Sequence of chain 1.B:
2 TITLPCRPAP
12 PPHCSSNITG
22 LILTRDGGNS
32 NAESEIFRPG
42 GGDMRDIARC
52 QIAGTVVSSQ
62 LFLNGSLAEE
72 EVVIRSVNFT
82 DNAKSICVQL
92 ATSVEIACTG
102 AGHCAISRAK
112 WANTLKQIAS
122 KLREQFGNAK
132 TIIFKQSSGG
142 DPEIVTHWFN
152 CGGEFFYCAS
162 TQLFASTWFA

This small molecule binds to this protein.
Small molecule (SMILES): CC(=O)N[C@@H]1[C@@H](O)[C@H](O)[C@@H](CO)O[C@H]1O

Binding-site contacts:
Ligand atom C8 contacts residue ASN18 of chain 1.B at 4.5 Å.
Ligand atom C3 contacts residue GLU96 of chain 1.B at 4.2 Å.
Ligand atom C7 contacts residue SER17 of chain 1.B at 4.3 Å.
Ligand atom C8 contacts residue SER17 of chain 1.B at 3.6 Å.
Ligand atom C2 contacts residue ASN18 of chain 1.B at 2.5 Å.
Ligand atom C7 contacts residue GLU96 of chain 1.B at 3.9 Å.
Ligand atom O7 contacts residue GLU96 of chain 1.B at 2.8 Å (salt-bridge).
Ligand atom C3 contacts residue ASN18 of chain 1.B at 3.8 Å.
Ligand atom C8 contacts residue SER16 of chain 1.B at 3.5 Å.
Ligand atom C1 contacts residue ASN18 of chain 1.B at 1.4 Å.
Ligand atom O6 contacts residue SER94 of chain 1.B at 4.5 Å.
Ligand atom O7 contacts residue ASN18 of chain 1.B at 3.6 Å.
Ligand atom N2 contacts residue ASN18 of chain 1.B at 3.0 Å (h-bond).
Ligand atom C4 contacts residue ASN18 of chain 1.B at 4.3 Å.
Ligand atom C5 contacts residue ASN18 of chain 1.B at 3.6 Å.
Ligand atom O5 contacts residue ASN18 of chain 1.B at 2.4 Å (h-bond).
Ligand atom C7 contacts residue ASN18 of chain 1.B at 3.5 Å.